Binding-site contacts:
Ligand atom C8 contacts residue GLY232 of chain 1.A at 4.0 Å.
Ligand atom C2 contacts residue ASN234 of chain 1.A at 2.5 Å.
Ligand atom C3 contacts residue ASN234 of chain 1.A at 3.8 Å.
Ligand atom O5 contacts residue ASN234 of chain 1.A at 2.3 Å (h-bond).
Ligand atom C8 contacts residue HIS519 of chain 1.C at 3.5 Å.
Ligand atom C1 contacts residue ASN234 of chain 1.A at 1.4 Å.
Ligand atom C4 contacts residue ASN234 of chain 1.A at 4.2 Å.
Ligand atom N2 contacts residue ASN234 of chain 1.A at 3.0 Å (h-bond).
Ligand atom C8 contacts residue ASN234 of chain 1.A at 4.5 Å.
Ligand atom C5 contacts residue ASN234 of chain 1.A at 3.6 Å.
Ligand atom C7 contacts residue ASN234 of chain 1.A at 4.1 Å.

This small molecule binds to this protein.
Small molecule (SMILES): CC(=O)N[C@@H]1[C@@H](O)[C@H](O)[C@@H](CO)O[C@H]1O

Sequence of chain 1.A:
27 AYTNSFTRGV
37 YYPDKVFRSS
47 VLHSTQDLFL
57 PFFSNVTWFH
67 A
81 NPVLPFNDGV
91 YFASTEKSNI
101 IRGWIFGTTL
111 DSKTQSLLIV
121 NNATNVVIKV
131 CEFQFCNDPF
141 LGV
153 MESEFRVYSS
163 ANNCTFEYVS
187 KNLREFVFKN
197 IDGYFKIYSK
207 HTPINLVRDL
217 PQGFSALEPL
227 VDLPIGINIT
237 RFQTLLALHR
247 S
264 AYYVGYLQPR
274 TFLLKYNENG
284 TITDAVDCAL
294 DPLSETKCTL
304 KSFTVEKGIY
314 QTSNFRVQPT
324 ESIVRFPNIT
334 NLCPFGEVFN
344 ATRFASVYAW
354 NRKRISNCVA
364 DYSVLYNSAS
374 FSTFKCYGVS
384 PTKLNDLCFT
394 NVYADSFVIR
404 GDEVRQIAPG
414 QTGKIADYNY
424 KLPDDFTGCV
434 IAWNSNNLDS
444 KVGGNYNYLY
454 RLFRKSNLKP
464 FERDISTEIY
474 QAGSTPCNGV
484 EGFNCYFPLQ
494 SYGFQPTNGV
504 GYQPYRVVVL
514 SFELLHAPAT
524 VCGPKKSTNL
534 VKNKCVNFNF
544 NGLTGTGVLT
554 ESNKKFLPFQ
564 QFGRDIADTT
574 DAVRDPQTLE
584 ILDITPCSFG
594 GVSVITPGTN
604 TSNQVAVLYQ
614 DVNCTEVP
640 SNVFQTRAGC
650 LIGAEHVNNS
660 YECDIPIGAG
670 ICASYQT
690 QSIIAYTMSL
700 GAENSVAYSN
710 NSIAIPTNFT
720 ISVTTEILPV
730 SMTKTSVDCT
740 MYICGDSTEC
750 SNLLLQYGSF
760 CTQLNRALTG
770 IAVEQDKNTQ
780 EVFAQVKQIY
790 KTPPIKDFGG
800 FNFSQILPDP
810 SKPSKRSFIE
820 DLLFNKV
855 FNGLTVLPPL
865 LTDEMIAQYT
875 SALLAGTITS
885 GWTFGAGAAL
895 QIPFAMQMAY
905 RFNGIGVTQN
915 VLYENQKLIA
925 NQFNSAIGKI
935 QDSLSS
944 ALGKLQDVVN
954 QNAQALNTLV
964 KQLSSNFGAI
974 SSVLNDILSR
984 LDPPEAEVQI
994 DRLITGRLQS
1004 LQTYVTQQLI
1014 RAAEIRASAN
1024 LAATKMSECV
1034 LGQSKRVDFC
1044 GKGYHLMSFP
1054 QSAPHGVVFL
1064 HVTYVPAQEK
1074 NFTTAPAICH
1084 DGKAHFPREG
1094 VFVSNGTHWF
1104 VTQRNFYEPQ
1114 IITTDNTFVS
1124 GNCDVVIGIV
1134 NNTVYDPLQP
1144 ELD

Sequence of chain 1.C:
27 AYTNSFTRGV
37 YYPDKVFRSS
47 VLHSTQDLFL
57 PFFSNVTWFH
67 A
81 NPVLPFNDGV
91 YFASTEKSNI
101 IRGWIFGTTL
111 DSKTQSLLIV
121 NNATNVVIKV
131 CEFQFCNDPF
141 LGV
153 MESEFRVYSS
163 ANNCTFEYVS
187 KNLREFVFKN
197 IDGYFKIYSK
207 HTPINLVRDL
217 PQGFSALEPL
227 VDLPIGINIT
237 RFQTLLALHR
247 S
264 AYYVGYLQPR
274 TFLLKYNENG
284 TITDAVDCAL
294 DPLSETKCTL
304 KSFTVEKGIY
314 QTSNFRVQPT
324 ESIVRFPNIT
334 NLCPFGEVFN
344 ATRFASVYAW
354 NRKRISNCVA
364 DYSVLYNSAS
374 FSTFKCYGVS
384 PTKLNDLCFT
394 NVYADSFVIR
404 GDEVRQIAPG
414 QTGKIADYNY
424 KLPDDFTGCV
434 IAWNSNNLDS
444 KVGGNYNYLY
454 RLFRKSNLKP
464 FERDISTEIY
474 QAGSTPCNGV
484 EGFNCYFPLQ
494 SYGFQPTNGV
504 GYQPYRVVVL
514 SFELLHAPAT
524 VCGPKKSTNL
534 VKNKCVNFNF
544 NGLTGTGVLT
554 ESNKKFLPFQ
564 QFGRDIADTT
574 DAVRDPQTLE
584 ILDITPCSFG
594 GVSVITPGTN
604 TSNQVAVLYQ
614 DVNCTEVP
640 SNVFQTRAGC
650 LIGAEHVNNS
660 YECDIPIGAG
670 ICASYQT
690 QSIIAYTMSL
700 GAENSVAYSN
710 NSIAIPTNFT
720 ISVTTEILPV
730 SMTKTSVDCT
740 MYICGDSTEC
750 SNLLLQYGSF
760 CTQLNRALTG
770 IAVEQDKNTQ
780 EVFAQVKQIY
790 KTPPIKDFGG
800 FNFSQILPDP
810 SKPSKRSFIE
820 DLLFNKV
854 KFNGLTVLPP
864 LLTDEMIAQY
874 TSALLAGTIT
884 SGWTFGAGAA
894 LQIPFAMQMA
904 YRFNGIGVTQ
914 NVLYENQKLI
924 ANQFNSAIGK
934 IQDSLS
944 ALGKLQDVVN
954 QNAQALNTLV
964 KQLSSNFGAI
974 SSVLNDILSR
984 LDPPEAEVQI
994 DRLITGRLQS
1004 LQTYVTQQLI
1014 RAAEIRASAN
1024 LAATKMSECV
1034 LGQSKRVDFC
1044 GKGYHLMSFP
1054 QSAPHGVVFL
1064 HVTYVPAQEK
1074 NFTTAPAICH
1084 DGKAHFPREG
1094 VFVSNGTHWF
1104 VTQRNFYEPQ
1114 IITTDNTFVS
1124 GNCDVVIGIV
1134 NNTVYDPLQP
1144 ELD